This small molecule binds to this protein.
Small molecule (SMILES): CC(=O)N[C@H]1[C@H](O[C@H]2[C@H](O)[C@@H](NC(C)=O)CO[C@@H]2CO)O[C@H](CO)[C@@H](O)[C@@H]1O

Sequence of chain 1.B:
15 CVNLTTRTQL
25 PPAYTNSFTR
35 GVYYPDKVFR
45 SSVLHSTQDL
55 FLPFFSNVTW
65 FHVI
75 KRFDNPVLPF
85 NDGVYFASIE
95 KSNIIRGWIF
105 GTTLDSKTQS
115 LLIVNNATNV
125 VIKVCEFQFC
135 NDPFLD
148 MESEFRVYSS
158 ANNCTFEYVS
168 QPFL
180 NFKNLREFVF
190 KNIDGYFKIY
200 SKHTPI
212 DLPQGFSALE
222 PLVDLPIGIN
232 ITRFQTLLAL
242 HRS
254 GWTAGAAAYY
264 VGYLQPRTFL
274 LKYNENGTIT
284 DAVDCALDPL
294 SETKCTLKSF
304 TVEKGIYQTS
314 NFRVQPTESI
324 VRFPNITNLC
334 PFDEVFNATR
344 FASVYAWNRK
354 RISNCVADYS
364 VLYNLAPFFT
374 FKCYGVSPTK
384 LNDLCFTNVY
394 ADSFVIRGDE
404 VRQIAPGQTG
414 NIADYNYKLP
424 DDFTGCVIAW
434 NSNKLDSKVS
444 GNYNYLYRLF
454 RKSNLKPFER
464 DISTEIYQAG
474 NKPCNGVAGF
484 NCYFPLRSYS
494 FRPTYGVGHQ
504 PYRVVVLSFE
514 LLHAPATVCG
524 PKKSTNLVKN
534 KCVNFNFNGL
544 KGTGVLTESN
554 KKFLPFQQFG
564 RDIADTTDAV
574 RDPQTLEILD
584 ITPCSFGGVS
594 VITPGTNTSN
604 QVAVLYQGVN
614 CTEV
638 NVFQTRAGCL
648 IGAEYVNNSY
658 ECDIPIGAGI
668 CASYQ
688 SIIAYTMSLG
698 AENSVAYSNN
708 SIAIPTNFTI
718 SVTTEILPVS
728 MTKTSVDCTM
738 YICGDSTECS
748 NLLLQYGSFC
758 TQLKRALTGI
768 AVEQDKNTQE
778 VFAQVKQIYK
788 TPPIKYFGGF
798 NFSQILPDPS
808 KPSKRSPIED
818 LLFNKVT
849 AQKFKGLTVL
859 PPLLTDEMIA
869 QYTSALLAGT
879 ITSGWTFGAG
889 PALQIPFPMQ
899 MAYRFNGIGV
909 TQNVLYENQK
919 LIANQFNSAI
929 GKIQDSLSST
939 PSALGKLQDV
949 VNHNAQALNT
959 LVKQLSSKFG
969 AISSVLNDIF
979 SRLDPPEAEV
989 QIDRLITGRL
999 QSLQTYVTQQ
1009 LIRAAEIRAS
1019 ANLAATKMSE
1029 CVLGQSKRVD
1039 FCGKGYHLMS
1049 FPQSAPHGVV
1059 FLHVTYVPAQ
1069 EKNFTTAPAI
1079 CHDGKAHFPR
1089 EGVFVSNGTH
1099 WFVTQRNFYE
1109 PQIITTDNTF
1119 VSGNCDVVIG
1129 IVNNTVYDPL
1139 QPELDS

Binding-site contacts:
Ligand atom C5 contacts residue ASN1095 of chain 1.B at 3.7 Å.
Ligand atom C1 contacts residue ASN1095 of chain 1.B at 1.4 Å.
Ligand atom O5 contacts residue HIS1098 of chain 1.B at 4.1 Å.
Ligand atom C1 contacts residue THR1097 of chain 1.B at 4.1 Å.
Ligand atom O7 contacts residue HIS1098 of chain 1.B at 3.6 Å.
Ligand atom N2 contacts residue THR1097 of chain 1.B at 3.8 Å.
Ligand atom C1 contacts residue HIS1098 of chain 1.B at 4.2 Å.
Ligand atom C8 contacts residue ASN1095 of chain 1.B at 4.2 Å.
Ligand atom O5 contacts residue ASN1095 of chain 1.B at 2.4 Å (h-bond).
Ligand atom C3 contacts residue THR1097 of chain 1.B at 4.1 Å.
Ligand atom C7 contacts residue HIS1098 of chain 1.B at 3.9 Å.
Ligand atom C1 contacts residue PHE1100 of chain 1.B at 4.4 Å (hydrophobic).
Ligand atom C5 contacts residue HIS1098 of chain 1.B at 3.3 Å.
Ligand atom C4 contacts residue ASN1095 of chain 1.B at 4.2 Å.
Ligand atom C2 contacts residue THR1097 of chain 1.B at 4.2 Å.
Ligand atom C4 contacts residue HIS1098 of chain 1.B at 3.9 Å.
Ligand atom C7 contacts residue ASN1095 of chain 1.B at 3.6 Å.
Ligand atom O6 contacts residue PHE1100 of chain 1.B at 4.4 Å.
Ligand atom C3 contacts residue HIS1098 of chain 1.B at 4.0 Å.
Ligand atom N2 contacts residue ASN1095 of chain 1.B at 2.9 Å (h-bond).
Ligand atom C6 contacts residue HIS1098 of chain 1.B at 4.1 Å.
Ligand atom C5 contacts residue PHE1100 of chain 1.B at 3.9 Å (hydrophobic).
Ligand atom O5 contacts residue PHE1100 of chain 1.B at 3.6 Å.
Ligand atom C8 contacts residue THR1097 of chain 1.B at 4.5 Å.
Ligand atom C8 contacts residue HIS1098 of chain 1.B at 4.2 Å.
Ligand atom O4 contacts residue HIS1098 of chain 1.B at 3.7 Å.
Ligand atom O7 contacts residue ASN1095 of chain 1.B at 3.9 Å.
Ligand atom C2 contacts residue ASN1095 of chain 1.B at 2.4 Å.
Ligand atom C3 contacts residue ASN1095 of chain 1.B at 3.8 Å.
Ligand atom C6 contacts residue PHE1100 of chain 1.B at 3.5 Å (hydrophobic).